Sequence of chain 1.D:
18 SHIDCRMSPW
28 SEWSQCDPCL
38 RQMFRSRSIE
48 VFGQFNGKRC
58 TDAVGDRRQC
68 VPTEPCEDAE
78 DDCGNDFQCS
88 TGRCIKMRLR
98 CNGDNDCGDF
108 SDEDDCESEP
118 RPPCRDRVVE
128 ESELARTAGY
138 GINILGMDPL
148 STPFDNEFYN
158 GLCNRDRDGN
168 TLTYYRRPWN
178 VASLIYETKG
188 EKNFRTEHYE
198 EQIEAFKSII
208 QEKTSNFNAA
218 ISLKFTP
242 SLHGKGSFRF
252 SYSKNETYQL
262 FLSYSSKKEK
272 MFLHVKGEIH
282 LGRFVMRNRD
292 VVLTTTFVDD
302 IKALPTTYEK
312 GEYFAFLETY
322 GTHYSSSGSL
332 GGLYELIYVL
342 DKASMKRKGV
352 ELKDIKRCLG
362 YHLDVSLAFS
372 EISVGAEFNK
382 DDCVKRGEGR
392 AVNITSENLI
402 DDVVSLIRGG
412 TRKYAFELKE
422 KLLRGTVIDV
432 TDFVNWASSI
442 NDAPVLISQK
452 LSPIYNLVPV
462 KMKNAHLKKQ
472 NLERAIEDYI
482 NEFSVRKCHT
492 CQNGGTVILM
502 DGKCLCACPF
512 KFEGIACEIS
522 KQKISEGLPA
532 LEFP

The small molecule below binds the protein below.
Small molecule (SMILES): CC(=O)N[C@@H]1[C@@H](O)[C@H](O)[C@@H](CO)O[C@H]1O

Binding-site contacts:
Ligand atom O6 contacts residue ASP355 of chain 1.D at 4.4 Å.
Ligand atom C1 contacts residue ASN256 of chain 1.D at 1.4 Å.
Ligand atom C6 contacts residue ASP355 of chain 1.D at 3.2 Å.
Ligand atom C5 contacts residue THR258 of chain 1.D at 4.5 Å.
Ligand atom C8 contacts residue THR211 of chain 1.D at 3.7 Å.
Ligand atom C5 contacts residue ASN256 of chain 1.D at 3.7 Å.
Ligand atom C7 contacts residue ASN256 of chain 1.D at 4.0 Å.
Ligand atom C4 contacts residue ASN256 of chain 1.D at 4.2 Å.
Ligand atom O5 contacts residue ASP355 of chain 1.D at 4.0 Å.
Ligand atom C2 contacts residue ASN256 of chain 1.D at 2.5 Å.
Ligand atom C3 contacts residue THR258 of chain 1.D at 4.4 Å.
Ligand atom O5 contacts residue ASN256 of chain 1.D at 2.4 Å (h-bond).
Ligand atom C5 contacts residue LYS357 of chain 1.D at 4.2 Å.
Ligand atom C5 contacts residue ASP355 of chain 1.D at 3.7 Å.
Ligand atom O5 contacts residue LYS357 of chain 1.D at 3.2 Å.
Ligand atom C6 contacts residue LYS357 of chain 1.D at 3.6 Å.
Ligand atom O6 contacts residue LYS357 of chain 1.D at 3.0 Å (salt-bridge).
Ligand atom C1 contacts residue LYS357 of chain 1.D at 4.0 Å.
Ligand atom O3 contacts residue GLU209 of chain 1.D at 4.1 Å.
Ligand atom C3 contacts residue ASN256 of chain 1.D at 3.8 Å.
Ligand atom N2 contacts residue ASN256 of chain 1.D at 2.9 Å (h-bond).